Binding-site contacts:
Ligand atom C02 contacts residue GLU296 of chain 1.D at 3.4 Å.
Ligand atom F12 contacts residue PRO269 of chain 1.D at 3.6 Å.
Ligand atom N02 contacts residue TRP291 of chain 1.D at 2.8 Å (h-bond).
Ligand atom F12 contacts residue GLN182 of chain 1.D at 3.8 Å.
Ligand atom C12 contacts residue GLN182 of chain 1.D at 3.6 Å.
Ligand atom F12 contacts residue TYR292 of chain 1.D at 3.1 Å.
Ligand atom N01 contacts residue GLU296 of chain 1.D at 2.9 Å (salt-bridge).
Ligand atom C04 contacts residue HEM1 of chain 1.U at 3.7 Å.
Ligand atom O07 contacts residue HEM1 of chain 1.U at 3.2 Å.
Ligand atom C08 contacts residue GLY290 of chain 1.D at 3.6 Å.
Ligand atom O07 contacts residue GLY290 of chain 1.D at 3.3 Å (h-bond).
Ligand atom C03 contacts residue HEM1 of chain 1.U at 3.2 Å.
Ligand atom C02 contacts residue PRO269 of chain 1.D at 3.9 Å (hydrophobic).
Ligand atom C09 contacts residue GLU296 of chain 1.D at 3.8 Å.
Ligand atom F13 contacts residue ARG185 of chain 1.D at 3.8 Å.
Ligand atom C06 contacts residue GLU296 of chain 1.D at 3.8 Å.
Ligand atom C10 contacts residue GLU296 of chain 1.D at 3.2 Å.
Ligand atom F13 contacts residue TYR266 of chain 1.D at 2.9 Å.
Ligand atom C05 contacts residue VAL271 of chain 1.D at 3.8 Å (hydrophobic).
Ligand atom C12 contacts residue TYR292 of chain 1.D at 3.9 Å (hydrophobic).
Ligand atom C08 contacts residue SER289 of chain 1.D at 3.5 Å.
Ligand atom C02 contacts residue HEM1 of chain 1.U at 3.6 Å.
Ligand atom C13 contacts residue GLN182 of chain 1.D at 3.3 Å.
Ligand atom N02 contacts residue GLU296 of chain 1.D at 2.5 Å (salt-bridge).
Ligand atom C08 contacts residue PHE288 of chain 1.D at 3.4 Å (hydrophobic).
Ligand atom C17 contacts residue HEM1 of chain 1.U at 3.9 Å.
Ligand atom N02 contacts residue MET293 of chain 1.D at 3.7 Å.
Ligand atom C02 contacts residue TRP291 of chain 1.D at 3.6 Å (hydrophobic).
Ligand atom C15 contacts residue GLN182 of chain 1.D at 3.6 Å.
Ligand atom C08 contacts residue HEM1 of chain 1.U at 3.7 Å.
Ligand atom C16 contacts residue HEM1 of chain 1.U at 3.6 Å.
Ligand atom C03 contacts residue PRO269 of chain 1.D at 3.8 Å (hydrophobic).
Ligand atom N02 contacts residue TYR292 of chain 1.D at 3.6 Å.
Ligand atom C09 contacts residue VAL271 of chain 1.D at 3.8 Å (hydrophobic).
Ligand atom F13 contacts residue GLN182 of chain 1.D at 3.2 Å.
Ligand atom C14 contacts residue ARG185 of chain 1.D at 3.9 Å.
Ligand atom N02 contacts residue HEM1 of chain 1.U at 3.4 Å.
Ligand atom O07 contacts residue SER289 of chain 1.D at 3.8 Å.
Ligand atom C14 contacts residue GLN182 of chain 1.D at 3.3 Å.
Ligand atom C03 contacts residue TRP291 of chain 1.D at 3.5 Å (hydrophobic).

This small molecule binds to this protein.
Small molecule (SMILES): COc1cc(N)nc(CCc2cc(CCN(C)C)cc(F)c2F)c1

Sequence of chain 1.D:
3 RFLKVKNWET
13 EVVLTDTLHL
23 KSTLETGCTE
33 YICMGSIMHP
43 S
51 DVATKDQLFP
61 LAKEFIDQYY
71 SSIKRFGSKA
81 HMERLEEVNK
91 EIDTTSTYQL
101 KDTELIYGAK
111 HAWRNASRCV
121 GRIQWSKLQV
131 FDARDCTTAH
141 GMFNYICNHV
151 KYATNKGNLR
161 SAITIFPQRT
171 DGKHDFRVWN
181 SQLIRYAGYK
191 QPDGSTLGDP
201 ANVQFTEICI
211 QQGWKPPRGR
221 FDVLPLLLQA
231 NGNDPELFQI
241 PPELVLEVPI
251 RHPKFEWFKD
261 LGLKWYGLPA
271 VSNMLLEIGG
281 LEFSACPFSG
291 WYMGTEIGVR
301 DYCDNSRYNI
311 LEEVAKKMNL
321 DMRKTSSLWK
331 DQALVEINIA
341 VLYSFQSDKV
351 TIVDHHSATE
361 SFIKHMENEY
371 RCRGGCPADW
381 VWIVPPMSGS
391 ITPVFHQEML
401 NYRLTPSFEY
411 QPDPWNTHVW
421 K